The small molecule below binds the protein below.
Small molecule (SMILES): CC(C)[C@H](NC(=O)CNC(=O)CNC(=O)[C@@H](NC(=O)[C@H](C)N)[C@@H](C)O)C(=O)N[C@@H](CCCCN(C)C)C(=O)N[C@@H](CCCCN)C(=O)N1CCC[C@H]1C(=O)N[C@H](C=O)CC1=NC=NC1

Sequence of chain 1.C:
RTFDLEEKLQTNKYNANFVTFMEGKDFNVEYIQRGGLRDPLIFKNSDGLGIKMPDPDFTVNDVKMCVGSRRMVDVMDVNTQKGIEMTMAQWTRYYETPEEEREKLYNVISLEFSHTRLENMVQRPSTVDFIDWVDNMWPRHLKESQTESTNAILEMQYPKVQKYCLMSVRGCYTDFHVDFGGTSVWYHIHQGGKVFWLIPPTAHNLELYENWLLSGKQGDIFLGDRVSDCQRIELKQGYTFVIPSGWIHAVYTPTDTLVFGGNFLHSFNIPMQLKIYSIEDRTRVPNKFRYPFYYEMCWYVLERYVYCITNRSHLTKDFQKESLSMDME

Binding-site contacts:
Ligand atom O contacts residue ASN151 of chain 1.C at 2.9 Å (h-bond).
Ligand atom O contacts residue MET156 of chain 1.C at 3.6 Å.
Ligand atom CE contacts residue GLN81 of chain 1.C at 3.6 Å.
Ligand atom CG2 contacts residue LYS288 of chain 1.C at 3.3 Å.
Ligand atom CH1 contacts residue ASP179 of chain 1.C at 3.0 Å.
Ligand atom O contacts residue TYR164 of chain 1.C at 2.7 Å (h-bond).
Ligand atom CD contacts residue THR174 of chain 1.C at 3.5 Å.
Ligand atom C contacts residue LYS288 of chain 1.C at 3.6 Å.
Ligand atom CG contacts residue PHE180 of chain 1.C at 3.6 Å (hydrophobic).
Ligand atom CA contacts residue SER110 of chain 1.C at 3.4 Å.
Ligand atom N contacts residue ASN151 of chain 1.C at 3.0 Å (h-bond).
Ligand atom O contacts residue ALA152 of chain 1.C at 3.3 Å.
Ligand atom NZ contacts residue GLN81 of chain 1.C at 2.8 Å (h-bond).
Ligand atom CH2 contacts residue OGA1 of chain 1.I at 3.6 Å.
Ligand atom NZ contacts residue OGA1 of chain 1.I at 3.2 Å (h-bond).
Ligand atom C contacts residue ASN151 of chain 1.C at 3.5 Å.
Ligand atom CB contacts residue ASN151 of chain 1.C at 3.5 Å.
Ligand atom OG1 contacts residue LYS288 of chain 1.C at 3.4 Å.
Ligand atom CH1 contacts residue OGA1 of chain 1.I at 2.9 Å.
Ligand atom CA contacts residue ASN151 of chain 1.C at 3.2 Å.
Ligand atom N contacts residue LYS288 of chain 1.C at 2.9 Å (salt-bridge).
Ligand atom CB contacts residue LYS288 of chain 1.C at 3.2 Å.
Ligand atom CD contacts residue ASN263 of chain 1.C at 3.6 Å.
Ligand atom N contacts residue SER110 of chain 1.C at 2.8 Å (h-bond).
Ligand atom C contacts residue SER110 of chain 1.C at 3.6 Å.
Ligand atom CG contacts residue THR174 of chain 1.C at 3.5 Å.
Ligand atom O contacts residue PHE289 of chain 1.C at 3.2 Å.
Ligand atom CA contacts residue LYS288 of chain 1.C at 3.6 Å.
Ligand atom CH1 contacts residue ASN263 of chain 1.C at 3.6 Å.
Ligand atom O contacts residue LYS288 of chain 1.C at 3.3 Å.
Ligand atom CG contacts residue GLN81 of chain 1.C at 3.2 Å.
Ligand atom CA contacts residue ARG290 of chain 1.C at 3.4 Å.
Ligand atom O contacts residue ILE153 of chain 1.C at 2.9 Å (h-bond).
Ligand atom CE1 contacts residue THR283 of chain 1.C at 2.9 Å.
Ligand atom NZ contacts residue ASN263 of chain 1.C at 3.5 Å (h-bond).
Ligand atom CA contacts residue LYS288 of chain 1.C at 3.5 Å.
Ligand atom N contacts residue LYS288 of chain 1.C at 3.3 Å (salt-bridge).
Ligand atom N contacts residue ARG290 of chain 1.C at 3.1 Å (salt-bridge).
Ligand atom CB contacts residue ASP175 of chain 1.C at 3.6 Å.
Ligand atom O contacts residue ILE109 of chain 1.C at 3.1 Å.